Binding-site contacts:
Ligand atom O3' contacts residue ARG125 of chain 1.N at 4.2 Å.
Ligand atom C4' contacts residue ARG125 of chain 1.N at 4.4 Å.
Ligand atom C4 contacts residue ARG125 of chain 1.N at 3.5 Å.
Ligand atom OP1 contacts residue ARG125 of chain 1.N at 3.0 Å (salt-bridge).
Ligand atom O5' contacts residue ARG125 of chain 1.N at 3.2 Å (salt-bridge).
Ligand atom O5' contacts residue ARG131 of chain 1.N at 2.9 Å (salt-bridge).
Ligand atom O2 contacts residue ARG125 of chain 1.N at 3.9 Å.
Ligand atom C5 contacts residue ARG125 of chain 1.N at 3.5 Å.
Ligand atom OP2 contacts residue SER77 of chain 1.N at 4.0 Å.
Ligand atom OP2 contacts residue MET76 of chain 1.N at 4.4 Å.
Ligand atom C5' contacts residue MET76 of chain 1.N at 4.3 Å (hydrophobic).
Ligand atom OP3 contacts residue ARG125 of chain 1.N at 2.8 Å.
Ligand atom C5' contacts residue ARG131 of chain 1.N at 3.4 Å.
Ligand atom C6 contacts residue ARG125 of chain 1.N at 3.5 Å.
Ligand atom OP1 contacts residue ARG131 of chain 1.N at 3.5 Å (salt-bridge).
Ligand atom P contacts residue ARG125 of chain 1.N at 4.0 Å.
Ligand atom N1 contacts residue ARG125 of chain 1.N at 3.7 Å.
Ligand atom OP3 contacts residue ARG131 of chain 1.N at 4.5 Å.
Ligand atom N3 contacts residue ARG125 of chain 1.N at 3.6 Å.
Ligand atom C3' contacts residue ARG125 of chain 1.N at 3.4 Å.
Ligand atom OP3 contacts residue SER77 of chain 1.N at 4.3 Å.
Ligand atom C5' contacts residue ARG125 of chain 1.N at 4.3 Å.
Ligand atom C1' contacts residue ARG125 of chain 1.N at 4.3 Å.
Ligand atom C2 contacts residue ARG125 of chain 1.N at 3.8 Å.
Ligand atom P contacts residue ARG131 of chain 1.N at 3.6 Å.
Ligand atom C2' contacts residue ARG125 of chain 1.N at 3.7 Å.
Ligand atom O4 contacts residue ARG125 of chain 1.N at 3.8 Å.
Ligand atom OP2 contacts residue ARG131 of chain 1.N at 3.8 Å.

Sequence of chain 1.N:
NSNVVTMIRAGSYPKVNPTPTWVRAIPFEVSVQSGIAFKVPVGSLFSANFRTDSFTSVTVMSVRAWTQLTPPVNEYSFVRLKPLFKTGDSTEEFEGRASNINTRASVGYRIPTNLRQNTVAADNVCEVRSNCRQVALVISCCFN

A small-molecule ligand and the protein it binds are described below.
Small molecule (SMILES): CO[P](=O)(O)O[C@H]1[C@@H](O)[C@H](n2ccc(=O)[nH]c2=O)O[C@@H]1COP(=O)(O)O